A small-molecule ligand and the protein it binds are described below.
Small molecule (SMILES): C[C@H]1CCN(CCOc2ccc([C@@H]3c4ccc(O)cc4CC[C@@H]3c3ccccc3)cc2)C1

Binding-site contacts:
Ligand atom CAM contacts residue LEU55 of chain 1.D at 3.9 Å (hydrophobic).
Ligand atom CAT contacts residue HIS233 of chain 1.D at 3.5 Å.
Ligand atom CAP contacts residue LEU93 of chain 1.D at 4.0 Å (hydrophobic).
Ligand atom CAB contacts residue PHE113 of chain 1.D at 4.0 Å (hydrophobic).
Ligand atom CAD contacts residue LEU100 of chain 1.D at 3.9 Å (hydrophobic).
Ligand atom OAW contacts residue LEU96 of chain 1.D at 4.0 Å.
Ligand atom CAO contacts residue ALA59 of chain 1.D at 4.0 Å (hydrophobic).
Ligand atom CAU contacts residue HIS233 of chain 1.D at 3.9 Å.
Ligand atom CAP contacts residue ALA59 of chain 1.D at 3.9 Å (hydrophobic).
Ligand atom OAW contacts residue GLU62 of chain 1.D at 2.6 Å (salt-bridge).
Ligand atom CAB contacts residue GLU62 of chain 1.D at 3.5 Å.
Ligand atom CAB contacts residue LEU58 of chain 1.D at 4.0 Å (hydrophobic).
Ligand atom CAC contacts residue GLU62 of chain 1.D at 3.4 Å.
Ligand atom CAC contacts residue ARG103 of chain 1.D at 3.6 Å.
Ligand atom CBE contacts residue TRP92 of chain 1.D at 3.7 Å (hydrophobic).
Ligand atom OAX contacts residue LEU234 of chain 1.D at 3.7 Å.
Ligand atom CAZ contacts residue ASP60 of chain 1.D at 4.1 Å.
Ligand atom CAS contacts residue GLY230 of chain 1.D at 3.8 Å.
Ligand atom CBC contacts residue ASP60 of chain 1.D at 3.8 Å.
Ligand atom CBD contacts residue ASP60 of chain 1.D at 3.9 Å.
Ligand atom CAQ contacts residue LEU93 of chain 1.D at 4.0 Å (hydrophobic).
Ligand atom CBF contacts residue TRP92 of chain 1.D at 3.3 Å (hydrophobic).
Ligand atom CAH contacts residue MET97 of chain 1.D at 4.1 Å (hydrophobic).
Ligand atom CAD contacts residue LEU96 of chain 1.D at 3.7 Å (hydrophobic).
Ligand atom CBB contacts residue ASP60 of chain 1.D at 3.3 Å.
Ligand atom CAE contacts residue PHE113 of chain 1.D at 4.0 Å (hydrophobic).
Ligand atom CAG contacts residue LEU100 of chain 1.D at 3.9 Å (hydrophobic).
Ligand atom CBE contacts residue ASP60 of chain 1.D at 3.8 Å.
Ligand atom CAY contacts residue THR56 of chain 1.D at 3.8 Å.
Ligand atom CAT contacts residue LEU234 of chain 1.D at 3.8 Å (hydrophobic).
Ligand atom CAS contacts residue LEU234 of chain 1.D at 3.5 Å (hydrophobic).
Ligand atom CAA contacts residue PHE113 of chain 1.D at 3.9 Å (hydrophobic).
Ligand atom CAA contacts residue LEU55 of chain 1.D at 3.7 Å (hydrophobic).
Ligand atom CAF contacts residue PHE113 of chain 1.D at 3.9 Å (hydrophobic).
Ligand atom CAP contacts residue TRP92 of chain 1.D at 4.0 Å (hydrophobic).
Ligand atom OAW contacts residue ARG103 of chain 1.D at 2.5 Å (salt-bridge).
Ligand atom CAU contacts residue MET130 of chain 1.D at 3.7 Å (hydrophobic).
Ligand atom NBA contacts residue ASP60 of chain 1.D at 3.1 Å (salt-bridge).
Ligand atom CAG contacts residue MET97 of chain 1.D at 3.9 Å (hydrophobic).
Ligand atom CAV contacts residue MET130 of chain 1.D at 3.3 Å (hydrophobic).

Sequence of chain 1.D:
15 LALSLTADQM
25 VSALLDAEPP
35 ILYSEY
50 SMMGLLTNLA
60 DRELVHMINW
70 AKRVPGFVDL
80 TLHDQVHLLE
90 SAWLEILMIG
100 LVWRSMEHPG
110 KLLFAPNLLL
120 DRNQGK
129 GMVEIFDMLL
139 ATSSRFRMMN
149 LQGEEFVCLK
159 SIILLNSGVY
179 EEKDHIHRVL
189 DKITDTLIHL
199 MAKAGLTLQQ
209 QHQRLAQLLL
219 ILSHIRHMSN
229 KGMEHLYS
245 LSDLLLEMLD